This protein binds this small molecule.
Small molecule (SMILES): N#Cc1c(NCc2ccccc2)ccnc1Cl

Sequence of chain 2.A:
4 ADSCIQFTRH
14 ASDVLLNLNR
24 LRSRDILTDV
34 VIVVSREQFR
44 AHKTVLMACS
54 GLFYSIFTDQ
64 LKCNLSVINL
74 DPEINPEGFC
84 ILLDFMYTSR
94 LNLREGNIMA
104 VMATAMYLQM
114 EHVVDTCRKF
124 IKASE

Binding-site contacts:
Ligand atom C5 contacts residue SER53 of chain 1.A at 4.0 Å.
Ligand atom C12 contacts residue ASN20 of chain 2.A at 3.7 Å.
Ligand atom C contacts residue TYR57 of chain 1.A at 3.6 Å (hydrophobic).
Ligand atom C4 contacts residue MET50 of chain 1.A at 3.8 Å (hydrophobic).
Ligand atom C5 contacts residue ALA51 of chain 1.A at 4.1 Å (hydrophobic).
Ligand atom N contacts residue ASN20 of chain 2.A at 3.5 Å (h-bond).
Ligand atom C4 contacts residue ASN20 of chain 2.A at 3.5 Å.
Ligand atom C5 contacts residue ASN20 of chain 2.A at 4.1 Å.
Ligand atom N1 contacts residue ALA51 of chain 1.A at 3.8 Å.
Ligand atom N2 contacts residue ALA51 of chain 1.A at 3.3 Å.
Ligand atom C contacts residue ASN20 of chain 2.A at 3.5 Å.
Ligand atom C7 contacts residue GLY54 of chain 1.A at 3.5 Å.
Ligand atom N2 contacts residue TYR57 of chain 1.A at 3.4 Å.
Ligand atom CL contacts residue ASN20 of chain 2.A at 3.6 Å.
Ligand atom C8 contacts residue GLY54 of chain 1.A at 3.6 Å.
Ligand atom C6 contacts residue GLY54 of chain 1.A at 3.7 Å.
Ligand atom C12 contacts residue ALA51 of chain 1.A at 3.7 Å (hydrophobic).
Ligand atom C1 contacts residue TYR57 of chain 1.A at 3.8 Å (hydrophobic).
Ligand atom CL contacts residue TYR57 of chain 1.A at 3.8 Å.
Ligand atom C2 contacts residue ARG23 of chain 2.A at 4.0 Å.
Ligand atom C5 contacts residue MET50 of chain 1.A at 3.6 Å (hydrophobic).
Ligand atom C3 contacts residue ASN20 of chain 2.A at 3.8 Å.
Ligand atom C4 contacts residue TYR57 of chain 1.A at 4.1 Å (hydrophobic).
Ligand atom N contacts residue ARG23 of chain 2.A at 3.8 Å.
Ligand atom N1 contacts residue ASN20 of chain 2.A at 3.6 Å.
Ligand atom N1 contacts residue MET50 of chain 1.A at 2.8 Å (h-bond).
Ligand atom CL contacts residue LEU24 of chain 2.A at 4.1 Å.
Ligand atom C1 contacts residue ASN20 of chain 2.A at 3.5 Å.
Ligand atom N2 contacts residue LEU24 of chain 2.A at 3.6 Å.
Ligand atom CL contacts residue ARG23 of chain 2.A at 3.2 Å.
Ligand atom N2 contacts residue MET50 of chain 1.A at 2.8 Å (h-bond).
Ligand atom C11 contacts residue TYR57 of chain 1.A at 3.7 Å (hydrophobic).
Ligand atom C2 contacts residue ASN20 of chain 2.A at 3.6 Å.
Ligand atom N2 contacts residue ASN20 of chain 2.A at 4.0 Å.
Ligand atom C contacts residue MET50 of chain 1.A at 3.9 Å (hydrophobic).
Ligand atom C10 contacts residue GLY54 of chain 1.A at 3.8 Å.
Ligand atom C9 contacts residue GLY54 of chain 1.A at 3.7 Å.
Ligand atom C12 contacts residue TYR57 of chain 1.A at 3.2 Å (hydrophobic).
Ligand atom C12 contacts residue MET50 of chain 1.A at 3.0 Å (hydrophobic).
Ligand atom C11 contacts residue GLY54 of chain 1.A at 3.8 Å.

Sequence of chain 1.A:
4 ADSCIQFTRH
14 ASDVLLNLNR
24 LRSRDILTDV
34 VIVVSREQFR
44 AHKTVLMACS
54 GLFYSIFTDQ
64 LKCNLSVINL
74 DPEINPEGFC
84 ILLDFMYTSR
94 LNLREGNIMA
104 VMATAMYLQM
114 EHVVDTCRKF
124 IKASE